Binding-site contacts:
Ligand atom C1 contacts residue ASN32 of chain 1.B at 4.2 Å.
Ligand atom O7 contacts residue THR34 of chain 1.A at 4.4 Å.
Ligand atom O7 contacts residue ASN32 of chain 1.A at 3.1 Å (h-bond).
Ligand atom N2 contacts residue ASN32 of chain 1.B at 3.7 Å.
Ligand atom N2 contacts residue ASN32 of chain 1.A at 2.9 Å (h-bond).
Ligand atom C1 contacts residue NAG1 of chain 1.I at 4.5 Å.
Ligand atom C2 contacts residue ASN32 of chain 1.A at 2.5 Å.
Ligand atom O5 contacts residue ASN32 of chain 1.A at 2.4 Å (h-bond).
Ligand atom C8 contacts residue THR34 of chain 1.A at 3.7 Å.
Ligand atom N2 contacts residue NAG1 of chain 1.I at 3.2 Å (h-bond).
Ligand atom C8 contacts residue NAG1 of chain 1.I at 3.2 Å.
Ligand atom C1 contacts residue ASN32 of chain 1.A at 1.4 Å.
Ligand atom C7 contacts residue ASN32 of chain 1.A at 3.2 Å.
Ligand atom O3 contacts residue NAG1 of chain 1.I at 4.2 Å.
Ligand atom C7 contacts residue NAG1 of chain 1.I at 3.7 Å.
Ligand atom C2 contacts residue ASN32 of chain 1.B at 4.2 Å.
Ligand atom C5 contacts residue ASN32 of chain 1.A at 3.7 Å.
Ligand atom C8 contacts residue ASN32 of chain 1.A at 4.3 Å.
Ligand atom C2 contacts residue NAG1 of chain 1.I at 4.4 Å.
Ligand atom O4 contacts residue NAG1 of chain 1.I at 3.5 Å.
Ligand atom C3 contacts residue ASN32 of chain 1.A at 3.8 Å.
Ligand atom C3 contacts residue ASN32 of chain 1.B at 4.1 Å.
Ligand atom C4 contacts residue NAG1 of chain 1.I at 4.1 Å.
Ligand atom C5 contacts residue NAG1 of chain 1.I at 4.2 Å.
Ligand atom C6 contacts residue THR30 of chain 1.A at 4.1 Å.
Ligand atom C7 contacts residue THR34 of chain 1.A at 4.3 Å.
Ligand atom C3 contacts residue NAG1 of chain 1.I at 3.6 Å.
Ligand atom C4 contacts residue ASN32 of chain 1.A at 4.2 Å.

This protein binds this small molecule.
Small molecule (SMILES): CC(=O)N[C@@H]1[C@@H](O)[C@H](O)[C@@H](CO)O[C@H]1O

Sequence of chain 1.B:
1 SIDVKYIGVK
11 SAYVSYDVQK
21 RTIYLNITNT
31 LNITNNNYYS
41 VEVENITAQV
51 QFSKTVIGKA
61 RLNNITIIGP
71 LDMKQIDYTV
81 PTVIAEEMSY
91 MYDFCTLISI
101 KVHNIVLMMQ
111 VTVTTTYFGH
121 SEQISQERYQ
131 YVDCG

Sequence of chain 1.A:
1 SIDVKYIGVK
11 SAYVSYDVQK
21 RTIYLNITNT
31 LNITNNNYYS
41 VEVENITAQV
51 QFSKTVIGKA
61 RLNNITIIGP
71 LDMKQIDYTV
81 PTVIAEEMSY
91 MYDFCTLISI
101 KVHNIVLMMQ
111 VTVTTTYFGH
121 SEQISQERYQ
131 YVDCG